Sequence of chain 2.B:
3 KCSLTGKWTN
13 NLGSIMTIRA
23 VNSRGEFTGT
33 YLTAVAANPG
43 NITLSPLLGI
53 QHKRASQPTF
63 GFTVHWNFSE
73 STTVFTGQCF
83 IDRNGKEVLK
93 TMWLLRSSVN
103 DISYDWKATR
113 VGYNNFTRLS

This protein binds this small molecule.
Small molecule (SMILES): O=C(CCCC[C@@H]1SC[C@@H]2NC(=O)N[C@@H]21)Nc1ccc([N+](=O)[O-])cc1

Binding-site contacts:
Ligand atom C3 contacts residue SER16 of chain 1.A at 3.7 Å.
Ligand atom S1 contacts residue THR75 of chain 1.A at 3.4 Å (h-bond).
Ligand atom N17 contacts residue LEU97 of chain 1.A at 3.8 Å.
Ligand atom N17 contacts residue SER73 of chain 1.A at 3.0 Å (h-bond).
Ligand atom C7 contacts residue THR35 of chain 1.A at 3.4 Å.
Ligand atom C6 contacts residue TRP95 of chain 1.A at 3.2 Å (hydrophobic).
Ligand atom C18 contacts residue SER73 of chain 1.A at 3.7 Å.
Ligand atom C23 contacts residue ALA39 of chain 1.A at 3.8 Å (hydrophobic).
Ligand atom C10 contacts residue SER73 of chain 1.A at 3.6 Å.
Ligand atom C7 contacts residue TRP68 of chain 1.A at 3.8 Å (hydrophobic).
Ligand atom C24 contacts residue LEU97 of chain 1.A at 3.7 Å (hydrophobic).
Ligand atom C22 contacts residue SER99 of chain 1.A at 3.4 Å.
Ligand atom N2 contacts residue VAL37 of chain 1.A at 3.8 Å.
Ligand atom C24 contacts residue ALA39 of chain 1.A at 3.8 Å (hydrophobic).
Ligand atom O3 contacts residue ASN12 of chain 1.A at 3.0 Å (h-bond).
Ligand atom C5 contacts residue TRP95 of chain 1.A at 3.7 Å (hydrophobic).
Ligand atom C20 contacts residue SER73 of chain 1.A at 3.7 Å.
Ligand atom C8 contacts residue TRP68 of chain 1.A at 3.6 Å (hydrophobic).
Ligand atom O2 contacts residue ALA38 of chain 1.A at 3.2 Å.
Ligand atom S1 contacts residue TRP68 of chain 1.A at 3.6 Å.
Ligand atom C9 contacts residue TRP68 of chain 1.A at 3.6 Å (hydrophobic).
Ligand atom N25 contacts residue SER99 of chain 1.A at 3.8 Å.
Ligand atom C20 contacts residue SER99 of chain 1.A at 3.5 Å.
Ligand atom C4 contacts residue TRP108 of chain 2.B at 3.8 Å (hydrophobic).
Ligand atom O3 contacts residue TYR33 of chain 1.A at 2.7 Å (h-bond).
Ligand atom C7 contacts residue VAL37 of chain 1.A at 3.5 Å (hydrophobic).
Ligand atom O27 contacts residue ARG112 of chain 1.A at 2.7 Å (salt-bridge).
Ligand atom N1 contacts residue ASN116 of chain 1.A at 2.8 Å (h-bond).
Ligand atom C3 contacts residue ASN116 of chain 1.A at 3.8 Å.
Ligand atom O2 contacts residue ALA39 of chain 1.A at 2.9 Å (h-bond).
Ligand atom O26 contacts residue SER99 of chain 1.A at 3.8 Å.
Ligand atom C1 contacts residue SER73 of chain 1.A at 3.8 Å.
Ligand atom N1 contacts residue LEU14 of chain 1.A at 3.8 Å.
Ligand atom C2 contacts residue TRP108 of chain 2.B at 3.7 Å (hydrophobic).
Ligand atom N25 contacts residue ARG112 of chain 1.A at 3.5 Å (salt-bridge).
Ligand atom N2 contacts residue THR35 of chain 1.A at 2.9 Å (h-bond).
Ligand atom C5 contacts residue ASN116 of chain 1.A at 3.8 Å.
Ligand atom C21 contacts residue SER99 of chain 1.A at 3.0 Å.
Ligand atom C3 contacts residue TYR33 of chain 1.A at 3.5 Å (hydrophobic).
Ligand atom O3 contacts residue SER16 of chain 1.A at 2.7 Å (h-bond).

Sequence of chain 1.A:
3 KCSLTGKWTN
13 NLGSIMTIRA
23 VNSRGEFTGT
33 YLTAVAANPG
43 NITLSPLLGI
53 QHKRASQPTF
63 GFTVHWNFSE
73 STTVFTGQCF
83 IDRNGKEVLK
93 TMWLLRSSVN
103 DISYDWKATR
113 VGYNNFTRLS